Binding-site contacts:
Ligand atom C2 contacts residue PRO334 of chain 48.A at 3.7 Å (hydrophobic).
Ligand atom O4 contacts residue ALA259 of chain 48.A at 3.2 Å.
Ligand atom O4' contacts residue LEU328 of chain 48.A at 3.0 Å.
Ligand atom C5' contacts residue GLN252 of chain 48.A at 3.4 Å.
Ligand atom C7 contacts residue TYR336 of chain 48.A at 3.6 Å (hydrophobic).
Ligand atom O5' contacts residue LEU328 of chain 48.A at 3.6 Å.
Ligand atom OP2 contacts residue PHE333 of chain 48.A at 3.3 Å.
Ligand atom OP2 contacts residue ARG391 of chain 48.A at 3.9 Å.
Ligand atom C6 contacts residue GLY98 of chain 48.A at 4.1 Å.
Ligand atom N1 contacts residue LEU328 of chain 48.A at 3.8 Å.
Ligand atom O5' contacts residue GLN252 of chain 48.A at 3.1 Å (h-bond).
Ligand atom O4 contacts residue PRO334 of chain 48.A at 3.7 Å.
Ligand atom C3' contacts residue PHE333 of chain 48.A at 3.8 Å (hydrophobic).
Ligand atom OP1 contacts residue GLN252 of chain 48.A at 3.7 Å.
Ligand atom O3' contacts residue PHE333 of chain 48.A at 3.5 Å.
Ligand atom N1 contacts residue PHE333 of chain 48.A at 3.8 Å.
Ligand atom N3 contacts residue PRO334 of chain 48.A at 3.5 Å.
Ligand atom C1' contacts residue LEU328 of chain 48.A at 3.9 Å (hydrophobic).
Ligand atom O2 contacts residue LEU328 of chain 48.A at 2.2 Å.
Ligand atom C4' contacts residue GLN252 of chain 48.A at 3.5 Å.
Ligand atom OP2 contacts residue GLN252 of chain 48.A at 4.1 Å.
Ligand atom O4' contacts residue PRO334 of chain 48.A at 4.0 Å.
Ligand atom C2' contacts residue LEU328 of chain 48.A at 3.7 Å (hydrophobic).
Ligand atom C4 contacts residue GLY98 of chain 48.A at 3.2 Å.
Ligand atom C1' contacts residue PHE333 of chain 48.A at 3.1 Å (hydrophobic).
Ligand atom O5' contacts residue PHE333 of chain 48.A at 3.8 Å.
Ligand atom P contacts residue PHE333 of chain 48.A at 3.8 Å.
Ligand atom C2 contacts residue LEU328 of chain 48.A at 3.0 Å (hydrophobic).
Ligand atom C6 contacts residue PHE333 of chain 48.A at 3.7 Å (hydrophobic).
Ligand atom C5 contacts residue GLY98 of chain 48.A at 2.9 Å.
Ligand atom O2 contacts residue PRO334 of chain 48.A at 3.8 Å.
Ligand atom O4' contacts residue GLN252 of chain 48.A at 3.9 Å.
Ligand atom N3 contacts residue LEU328 of chain 48.A at 3.9 Å.
Ligand atom C4 contacts residue PRO334 of chain 48.A at 3.6 Å (hydrophobic).
Ligand atom O4 contacts residue GLY98 of chain 48.A at 2.8 Å (h-bond).
Ligand atom OP2 contacts residue GLU102 of chain 48.A at 3.5 Å (salt-bridge).
Ligand atom C4' contacts residue LEU328 of chain 48.A at 4.1 Å (hydrophobic).
Ligand atom C5' contacts residue PHE333 of chain 48.A at 3.2 Å (hydrophobic).
Ligand atom C2' contacts residue PHE333 of chain 48.A at 2.9 Å (hydrophobic).
Ligand atom OP1 contacts residue ARG391 of chain 48.A at 3.8 Å.

A protein and the small-molecule ligand that binds it are described below.
Small molecule (SMILES): Cc1cn([C@H]2C[C@H](O[P](=O)(O)OC[C@H]3O[C@@H](n4cc(C)c(=O)[nH]c4=O)C[C@@H]3O)[C@@H](CO[P](=O)(O)O[C@H]3C[C@H](n4ccc(=O)[nH]c4=O)O[C@@H]3COP(=O)=O)O2)c(=O)[nH]c1=O

Sequence of chain 48.A:
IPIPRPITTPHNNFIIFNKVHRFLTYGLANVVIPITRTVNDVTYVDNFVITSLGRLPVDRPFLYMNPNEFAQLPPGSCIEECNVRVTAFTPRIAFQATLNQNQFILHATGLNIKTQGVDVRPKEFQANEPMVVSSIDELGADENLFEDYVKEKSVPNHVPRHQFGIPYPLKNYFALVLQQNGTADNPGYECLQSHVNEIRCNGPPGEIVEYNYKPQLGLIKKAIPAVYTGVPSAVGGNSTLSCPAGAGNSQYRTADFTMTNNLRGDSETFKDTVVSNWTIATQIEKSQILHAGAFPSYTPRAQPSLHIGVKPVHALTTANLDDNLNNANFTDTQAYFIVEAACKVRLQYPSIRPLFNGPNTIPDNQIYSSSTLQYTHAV